This small molecule binds to this protein.
Small molecule (SMILES): CO[C@@H](c1ccccc1)[P](=O)(O)OC

Binding-site contacts:
Ligand atom O4 contacts residue GLY122 of chain 1.A at 3.4 Å.
Ligand atom P1 contacts residue ALA210 of chain 1.A at 3.6 Å.
Ligand atom C1 contacts residue SER209 of chain 1.A at 3.3 Å.
Ligand atom O4 contacts residue GLY123 of chain 1.A at 2.9 Å (h-bond).
Ligand atom O3 contacts residue GLY123 of chain 1.A at 4.0 Å.
Ligand atom O4 contacts residue SER209 of chain 1.A at 2.5 Å (h-bond).
Ligand atom C7 contacts residue SER209 of chain 1.A at 4.1 Å.
Ligand atom C5 contacts residue LEU302 of chain 1.A at 3.7 Å (hydrophobic).
Ligand atom C8 contacts residue HIS449 of chain 1.A at 3.3 Å.
Ligand atom C2 contacts residue SER209 of chain 1.A at 3.0 Å.
Ligand atom C3 contacts residue ALA210 of chain 1.A at 3.9 Å (hydrophobic).
Ligand atom C7 contacts residue GLY123 of chain 1.A at 3.9 Å.
Ligand atom C6 contacts residue PHE345 of chain 1.A at 3.6 Å (hydrophobic).
Ligand atom C8 contacts residue GLY124 of chain 1.A at 3.8 Å.
Ligand atom O4 contacts residue GLY124 of chain 1.A at 2.8 Å (h-bond).
Ligand atom C2 contacts residue ALA210 of chain 1.A at 3.5 Å (hydrophobic).
Ligand atom O1 contacts residue HIS449 of chain 1.A at 3.2 Å (h-bond).
Ligand atom O1 contacts residue SER209 of chain 1.A at 2.7 Å (h-bond).
Ligand atom C4 contacts residue LEU304 of chain 1.A at 3.6 Å (hydrophobic).
Ligand atom C5 contacts residue LEU304 of chain 1.A at 3.7 Å (hydrophobic).
Ligand atom C9 contacts residue PHE345 of chain 1.A at 3.7 Å (hydrophobic).
Ligand atom O3 contacts residue GLY124 of chain 1.A at 3.2 Å (h-bond).
Ligand atom O3 contacts residue SER209 of chain 1.A at 4.1 Å.
Ligand atom C3 contacts residue MET213 of chain 1.A at 3.7 Å (hydrophobic).
Ligand atom C9 contacts residue GLY124 of chain 1.A at 3.7 Å.
Ligand atom C9 contacts residue PHE296 of chain 1.A at 3.4 Å (hydrophobic).
Ligand atom C3 contacts residue PHE125 of chain 1.A at 3.9 Å (hydrophobic).
Ligand atom P1 contacts residue HIS449 of chain 1.A at 3.2 Å.
Ligand atom C4 contacts residue MET213 of chain 1.A at 3.9 Å (hydrophobic).
Ligand atom P1 contacts residue GLY124 of chain 1.A at 3.8 Å.
Ligand atom C8 contacts residue PHE345 of chain 1.A at 3.9 Å (hydrophobic).
Ligand atom C1 contacts residue GLY124 of chain 1.A at 3.7 Å.
Ligand atom O4 contacts residue ALA210 of chain 1.A at 3.0 Å (h-bond).
Ligand atom C2 contacts residue GLY124 of chain 1.A at 3.8 Å.
Ligand atom O1 contacts residue GLU208 of chain 1.A at 3.9 Å.
Ligand atom C1 contacts residue HIS449 of chain 1.A at 4.2 Å.
Ligand atom C8 contacts residue SER209 of chain 1.A at 2.9 Å.
Ligand atom P1 contacts residue SER209 of chain 1.A at 1.6 Å.
Ligand atom C7 contacts residue GLY122 of chain 1.A at 4.1 Å.
Ligand atom C6 contacts residue PHE415 of chain 1.A at 4.1 Å (hydrophobic).

Sequence of chain 1.A:
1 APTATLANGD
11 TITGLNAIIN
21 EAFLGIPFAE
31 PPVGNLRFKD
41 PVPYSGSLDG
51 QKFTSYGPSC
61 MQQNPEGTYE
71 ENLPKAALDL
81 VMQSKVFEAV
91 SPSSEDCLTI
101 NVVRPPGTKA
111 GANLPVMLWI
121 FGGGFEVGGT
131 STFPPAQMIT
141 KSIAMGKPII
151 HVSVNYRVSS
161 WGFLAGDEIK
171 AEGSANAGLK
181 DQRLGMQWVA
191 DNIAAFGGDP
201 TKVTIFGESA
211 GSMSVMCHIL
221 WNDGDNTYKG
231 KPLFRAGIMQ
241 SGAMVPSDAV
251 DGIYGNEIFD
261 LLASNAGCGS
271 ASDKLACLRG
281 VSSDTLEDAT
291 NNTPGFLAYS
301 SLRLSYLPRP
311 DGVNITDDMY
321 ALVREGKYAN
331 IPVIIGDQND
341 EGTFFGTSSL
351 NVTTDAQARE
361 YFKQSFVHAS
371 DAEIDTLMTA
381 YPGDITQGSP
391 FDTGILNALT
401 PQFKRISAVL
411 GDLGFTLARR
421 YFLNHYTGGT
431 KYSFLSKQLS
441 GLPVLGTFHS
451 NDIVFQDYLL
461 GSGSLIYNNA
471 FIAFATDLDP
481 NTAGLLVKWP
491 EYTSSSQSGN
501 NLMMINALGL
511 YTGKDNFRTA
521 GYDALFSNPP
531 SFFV